Binding-site contacts:
Ligand atom C08 contacts residue GLY83 of chain 1.C at 3.5 Å.
Ligand atom C19 contacts residue ALA98 of chain 1.C at 3.9 Å (hydrophobic).
Ligand atom N21 contacts residue TYR150 of chain 1.C at 3.7 Å.
Ligand atom C17 contacts residue MET148 of chain 1.C at 3.8 Å (hydrophobic).
Ligand atom C13 contacts residue GLY80 of chain 1.C at 3.4 Å.
Ligand atom C22 contacts residue GLU149 of chain 1.C at 3.0 Å.
Ligand atom O01 contacts residue LYS100 of chain 1.C at 2.9 Å.
Ligand atom N21 contacts residue MET151 of chain 1.C at 3.0 Å (h-bond).
Ligand atom C10 contacts residue PHE82 of chain 1.C at 3.9 Å (hydrophobic).
Ligand atom N21 contacts residue ALA98 of chain 1.C at 3.4 Å.
Ligand atom S25 contacts residue ALA210 of chain 1.C at 3.7 Å.
Ligand atom O01 contacts residue ASP211 of chain 1.C at 3.4 Å (salt-bridge).
Ligand atom C08 contacts residue GLY80 of chain 1.C at 3.7 Å.
Ligand atom O11 contacts residue PHE82 of chain 1.C at 2.9 Å.
Ligand atom C07 contacts residue GLY80 of chain 1.C at 3.4 Å.
Ligand atom C02 contacts residue ASP211 of chain 1.C at 3.6 Å.
Ligand atom S25 contacts residue MET148 of chain 1.C at 3.8 Å.
Ligand atom C12 contacts residue LEU102 of chain 1.C at 3.7 Å (hydrophobic).
Ligand atom C22 contacts residue MET151 of chain 1.C at 3.4 Å (hydrophobic).
Ligand atom C09 contacts residue GLY83 of chain 1.C at 3.5 Å.
Ligand atom C10 contacts residue GLY80 of chain 1.C at 3.7 Å.
Ligand atom C12 contacts residue PHE82 of chain 1.C at 3.6 Å (hydrophobic).
Ligand atom C09 contacts residue GLY80 of chain 1.C at 3.9 Å.
Ligand atom C22 contacts residue ALA98 of chain 1.C at 3.5 Å (hydrophobic).
Ligand atom C07 contacts residue VAL85 of chain 1.C at 3.7 Å (hydrophobic).
Ligand atom N03 contacts residue ASP211 of chain 1.C at 3.2 Å (salt-bridge).
Ligand atom O11 contacts residue GLY80 of chain 1.C at 3.7 Å.
Ligand atom C08 contacts residue GLU84 of chain 1.C at 3.6 Å.
Ligand atom C09 contacts residue PHE82 of chain 1.C at 3.8 Å (hydrophobic).
Ligand atom S25 contacts residue ASP211 of chain 1.C at 3.5 Å (salt-bridge).
Ligand atom C09 contacts residue LEU102 of chain 1.C at 3.9 Å (hydrophobic).
Ligand atom C17 contacts residue ALA210 of chain 1.C at 3.9 Å (hydrophobic).
Ligand atom C24 contacts residue ALA210 of chain 1.C at 3.3 Å (hydrophobic).
Ligand atom C23 contacts residue MET148 of chain 1.C at 3.6 Å (hydrophobic).
Ligand atom C20 contacts residue ALA98 of chain 1.C at 3.6 Å (hydrophobic).
Ligand atom N14 contacts residue VAL85 of chain 1.C at 3.9 Å.
Ligand atom C06 contacts residue GLY80 of chain 1.C at 3.4 Å.
Ligand atom C24 contacts residue MET148 of chain 1.C at 2.8 Å (hydrophobic).
Ligand atom N21 contacts residue GLU149 of chain 1.C at 3.8 Å.
Ligand atom C23 contacts residue ALA98 of chain 1.C at 3.8 Å (hydrophobic).

Sequence of chain 1.C:
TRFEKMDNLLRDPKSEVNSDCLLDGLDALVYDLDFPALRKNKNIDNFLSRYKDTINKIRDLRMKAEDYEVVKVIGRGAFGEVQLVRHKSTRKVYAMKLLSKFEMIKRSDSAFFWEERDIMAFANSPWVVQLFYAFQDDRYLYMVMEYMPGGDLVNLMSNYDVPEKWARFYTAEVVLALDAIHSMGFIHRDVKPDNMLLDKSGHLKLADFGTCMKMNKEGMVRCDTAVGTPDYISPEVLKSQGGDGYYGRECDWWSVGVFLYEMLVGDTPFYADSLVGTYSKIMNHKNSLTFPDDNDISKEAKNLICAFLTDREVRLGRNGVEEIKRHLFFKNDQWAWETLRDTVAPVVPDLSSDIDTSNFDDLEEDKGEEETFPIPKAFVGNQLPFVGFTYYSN

This small molecule binds to this protein.
Small molecule (SMILES): COc1cccc([C@@H](C)NC(=O)Nc2nc(-c3ccncc3)cs2)c1